The protein below binds the small molecule below.
Small molecule (SMILES): CC(=O)N[C@@H]1[C@@H](O)[C@H](O)[C@@H](CO)O[C@H]1O

Binding-site contacts:
Ligand atom N2 contacts residue ASN200 of chain 1.E at 3.3 Å (h-bond).
Ligand atom C7 contacts residue ASN200 of chain 1.E at 3.6 Å.
Ligand atom O7 contacts residue LYS203 of chain 1.E at 4.0 Å.
Ligand atom C7 contacts residue LEU192 of chain 1.E at 3.8 Å (hydrophobic).
Ligand atom C8 contacts residue VAL205 of chain 1.E at 3.7 Å (hydrophobic).
Ligand atom C6 contacts residue LEU199 of chain 1.E at 4.1 Å (hydrophobic).
Ligand atom C3 contacts residue ASN200 of chain 1.E at 3.7 Å.
Ligand atom C5 contacts residue SER197 of chain 1.E at 4.2 Å.
Ligand atom C1 contacts residue ASN200 of chain 1.E at 1.4 Å.
Ligand atom C8 contacts residue LEU192 of chain 1.E at 3.7 Å (hydrophobic).
Ligand atom N2 contacts residue LEU192 of chain 1.E at 3.5 Å.
Ligand atom C4 contacts residue ASN200 of chain 1.E at 3.8 Å.
Ligand atom O6 contacts residue ASN200 of chain 1.E at 3.0 Å (h-bond).
Ligand atom C2 contacts residue LEU192 of chain 1.E at 4.3 Å (hydrophobic).
Ligand atom C1 contacts residue LEU192 of chain 1.E at 3.9 Å (hydrophobic).
Ligand atom C5 contacts residue ASN200 of chain 1.E at 3.3 Å.
Ligand atom O5 contacts residue ASN200 of chain 1.E at 2.5 Å (h-bond).
Ligand atom C2 contacts residue ASN200 of chain 1.E at 2.5 Å.
Ligand atom O7 contacts residue ASN200 of chain 1.E at 3.3 Å (h-bond).
Ligand atom C6 contacts residue ASN200 of chain 1.E at 3.3 Å.
Ligand atom C6 contacts residue SER197 of chain 1.E at 4.3 Å.
Ligand atom O5 contacts residue SER197 of chain 1.E at 4.0 Å.

Sequence of chain 1.E:
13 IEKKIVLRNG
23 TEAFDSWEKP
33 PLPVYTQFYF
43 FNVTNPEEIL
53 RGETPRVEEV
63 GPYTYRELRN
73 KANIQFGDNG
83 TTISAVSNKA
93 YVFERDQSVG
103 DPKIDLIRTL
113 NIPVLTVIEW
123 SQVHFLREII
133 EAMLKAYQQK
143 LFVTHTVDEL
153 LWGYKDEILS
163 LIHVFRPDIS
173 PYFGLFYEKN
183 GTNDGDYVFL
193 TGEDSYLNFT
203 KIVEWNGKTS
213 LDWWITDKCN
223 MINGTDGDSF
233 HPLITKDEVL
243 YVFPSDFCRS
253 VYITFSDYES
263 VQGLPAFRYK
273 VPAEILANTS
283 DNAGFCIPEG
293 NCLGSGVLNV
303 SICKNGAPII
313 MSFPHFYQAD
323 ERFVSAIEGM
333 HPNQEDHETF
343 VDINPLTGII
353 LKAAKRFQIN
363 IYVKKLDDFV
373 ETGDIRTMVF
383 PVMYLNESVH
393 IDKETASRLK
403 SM